Sequence of chain 1.B:
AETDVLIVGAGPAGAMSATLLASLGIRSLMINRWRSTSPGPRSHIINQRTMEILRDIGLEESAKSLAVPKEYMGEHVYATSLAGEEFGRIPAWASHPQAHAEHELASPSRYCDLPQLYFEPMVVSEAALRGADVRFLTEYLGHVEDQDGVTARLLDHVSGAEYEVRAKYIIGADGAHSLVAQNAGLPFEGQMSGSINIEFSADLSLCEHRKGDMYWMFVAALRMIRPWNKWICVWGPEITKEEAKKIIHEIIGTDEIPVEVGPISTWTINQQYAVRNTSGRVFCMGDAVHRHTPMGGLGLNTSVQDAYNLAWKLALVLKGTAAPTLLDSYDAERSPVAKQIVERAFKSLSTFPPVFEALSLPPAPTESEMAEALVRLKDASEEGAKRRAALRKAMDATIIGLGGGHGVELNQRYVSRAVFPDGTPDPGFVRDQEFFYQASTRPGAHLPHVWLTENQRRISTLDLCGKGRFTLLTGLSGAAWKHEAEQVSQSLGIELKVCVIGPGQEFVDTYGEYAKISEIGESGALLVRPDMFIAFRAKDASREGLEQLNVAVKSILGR

The protein below binds the small molecule below.
Small molecule (SMILES): Oc1ccccc1-c1ccccc1

Binding-site contacts:
Ligand atom CAK contacts residue HIS48 of chain 1.B at 3.8 Å.
Ligand atom CAH contacts residue TRP225 of chain 1.B at 4.2 Å (hydrophobic).
Ligand atom CAE contacts residue LEU428 of chain 1.B at 3.9 Å (hydrophobic).
Ligand atom CAL contacts residue MET223 of chain 1.B at 4.1 Å (hydrophobic).
Ligand atom CAE contacts residue GLY322 of chain 1.B at 3.9 Å.
Ligand atom OAA contacts residue MET223 of chain 1.B at 3.8 Å.
Ligand atom CAH contacts residue PRO320 of chain 1.B at 3.3 Å (hydrophobic).
Ligand atom OAA contacts residue HIS48 of chain 1.B at 2.9 Å (h-bond).
Ligand atom CAM contacts residue PRO320 of chain 1.B at 4.2 Å (hydrophobic).
Ligand atom CAJ contacts residue LEU428 of chain 1.B at 4.0 Å (hydrophobic).
Ligand atom CAD contacts residue ALA240 of chain 1.B at 3.9 Å (hydrophobic).
Ligand atom CAM contacts residue MET223 of chain 1.B at 4.2 Å (hydrophobic).
Ligand atom CAK contacts residue PRO320 of chain 1.B at 4.3 Å (hydrophobic).
Ligand atom CAC contacts residue MET321 of chain 1.B at 3.9 Å (hydrophobic).
Ligand atom CAE contacts residue TRP97 of chain 1.B at 3.5 Å (hydrophobic).
Ligand atom CAD contacts residue MET223 of chain 1.B at 4.0 Å (hydrophobic).
Ligand atom CAI contacts residue MET223 of chain 1.B at 3.3 Å (hydrophobic).
Ligand atom CAE contacts residue GLY323 of chain 1.B at 4.0 Å.
Ligand atom CAH contacts residue MET321 of chain 1.B at 3.5 Å (hydrophobic).
Ligand atom CAD contacts residue VAL253 of chain 1.B at 3.5 Å (hydrophobic).
Ligand atom CAC contacts residue PRO320 of chain 1.B at 3.6 Å (hydrophobic).
Ligand atom CAF contacts residue GLY427 of chain 1.B at 3.3 Å.
Ligand atom CAF contacts residue MET321 of chain 1.B at 3.8 Å (hydrophobic).
Ligand atom CAE contacts residue GLY427 of chain 1.B at 3.9 Å.
Ligand atom CAB contacts residue VAL253 of chain 1.B at 3.5 Å (hydrophobic).
Ligand atom CAG contacts residue PRO320 of chain 1.B at 4.1 Å (hydrophobic).
Ligand atom CAF contacts residue GLY322 of chain 1.B at 3.5 Å.
Ligand atom CAG contacts residue MET223 of chain 1.B at 4.1 Å (hydrophobic).
Ligand atom CAE contacts residue PRO320 of chain 1.B at 3.8 Å (hydrophobic).
Ligand atom CAG contacts residue ILE49 of chain 1.B at 4.1 Å (hydrophobic).
Ligand atom CAK contacts residue MET223 of chain 1.B at 3.8 Å (hydrophobic).
Ligand atom CAJ contacts residue PRO320 of chain 1.B at 3.9 Å (hydrophobic).
Ligand atom CAC contacts residue TRP225 of chain 1.B at 4.3 Å (hydrophobic).
Ligand atom CAF contacts residue LEU428 of chain 1.B at 3.4 Å (hydrophobic).
Ligand atom CAG contacts residue TRP97 of chain 1.B at 4.2 Å (hydrophobic).
Ligand atom CAL contacts residue PRO320 of chain 1.B at 3.9 Å (hydrophobic).
Ligand atom CAF contacts residue PRO320 of chain 1.B at 3.7 Å (hydrophobic).
Ligand atom CAG contacts residue HIS48 of chain 1.B at 3.7 Å.
Ligand atom CAJ contacts residue MET321 of chain 1.B at 3.3 Å (hydrophobic).
Ligand atom OAA contacts residue FAD1 of chain 1.E at 4.0 Å.